Sequence of chain 1.B:
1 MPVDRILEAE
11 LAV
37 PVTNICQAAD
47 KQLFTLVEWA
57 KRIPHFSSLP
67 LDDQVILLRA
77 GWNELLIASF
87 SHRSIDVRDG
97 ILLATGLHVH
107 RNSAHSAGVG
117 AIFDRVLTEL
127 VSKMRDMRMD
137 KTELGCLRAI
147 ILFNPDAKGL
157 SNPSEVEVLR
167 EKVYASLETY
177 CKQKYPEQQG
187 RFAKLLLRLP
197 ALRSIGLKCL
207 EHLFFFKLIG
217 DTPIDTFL

Binding-site contacts:
Ligand atom C27 contacts residue LEU209 of chain 1.B at 3.9 Å (hydrophobic).
Ligand atom C18 contacts residue ALA44 of chain 1.B at 3.7 Å (hydrophobic).
Ligand atom C21 contacts residue TRP78 of chain 1.B at 3.7 Å (hydrophobic).
Ligand atom C12 contacts residue ALA45 of chain 1.B at 3.8 Å (hydrophobic).
Ligand atom O20 contacts residue LEU99 of chain 1.B at 3.0 Å.
Ligand atom C15 contacts residue PHE86 of chain 1.B at 3.6 Å (hydrophobic).
Ligand atom C21 contacts residue ALA45 of chain 1.B at 3.8 Å (hydrophobic).
Ligand atom N13 contacts residue PHE86 of chain 1.B at 3.9 Å.
Ligand atom C18 contacts residue PHE86 of chain 1.B at 3.8 Å (hydrophobic).
Ligand atom C4 contacts residue CYS205 of chain 1.B at 3.8 Å (hydrophobic).
Ligand atom C14 contacts residue PHE86 of chain 1.B at 3.8 Å (hydrophobic).
Ligand atom C23 contacts residue HIS208 of chain 1.B at 3.4 Å.
Ligand atom O19 contacts residue ARG89 of chain 1.B at 3.0 Å (salt-bridge).
Ligand atom C9 contacts residue ILE118 of chain 1.B at 3.5 Å (hydrophobic).
Ligand atom C12 contacts residue PHE86 of chain 1.B at 3.9 Å (hydrophobic).
Ligand atom C2 contacts residue CYS205 of chain 1.B at 3.4 Å (hydrophobic).
Ligand atom C18 contacts residue ALA100 of chain 1.B at 3.5 Å (hydrophobic).
Ligand atom C26 contacts residue ILE118 of chain 1.B at 3.7 Å (hydrophobic).
Ligand atom C8 contacts residue VAL115 of chain 1.B at 3.9 Å (hydrophobic).
Ligand atom C4 contacts residue ILE41 of chain 1.B at 3.8 Å (hydrophobic).
Ligand atom O20 contacts residue ALA44 of chain 1.B at 3.0 Å.
Ligand atom O20 contacts residue ALA100 of chain 1.B at 2.8 Å (h-bond).
Ligand atom C27 contacts residue ALA45 of chain 1.B at 3.6 Å (hydrophobic).
Ligand atom C3 contacts residue CYS205 of chain 1.B at 3.5 Å (hydrophobic).
Ligand atom C16 contacts residue PHE86 of chain 1.B at 3.6 Å (hydrophobic).
Ligand atom O20 contacts residue ARG89 of chain 1.B at 3.6 Å (salt-bridge).
Ligand atom O19 contacts residue GLN48 of chain 1.B at 3.5 Å.
Ligand atom C22 contacts residue CYS205 of chain 1.B at 3.7 Å (hydrophobic).
Ligand atom N13 contacts residue ILE41 of chain 1.B at 3.4 Å.
Ligand atom C14 contacts residue ILE41 of chain 1.B at 3.7 Å (hydrophobic).
Ligand atom C18 contacts residue ARG89 of chain 1.B at 3.6 Å.
Ligand atom O19 contacts residue PHE86 of chain 1.B at 3.7 Å.
Ligand atom C17 contacts residue LEU82 of chain 1.B at 3.3 Å (hydrophobic).
Ligand atom O19 contacts residue ALA100 of chain 1.B at 3.1 Å.
Ligand atom C5 contacts residue ILE41 of chain 1.B at 3.7 Å (hydrophobic).
Ligand atom C17 contacts residue PHE86 of chain 1.B at 3.7 Å (hydrophobic).
Ligand atom C16 contacts residue LEU82 of chain 1.B at 3.7 Å (hydrophobic).
Ligand atom C1 contacts residue CYS205 of chain 1.B at 3.6 Å (hydrophobic).
Ligand atom C6 contacts residue ILE41 of chain 1.B at 3.9 Å (hydrophobic).
Ligand atom C22 contacts residue ILE83 of chain 1.B at 3.4 Å (hydrophobic).

A small-molecule ligand and the protein it binds are described below.
Small molecule (SMILES): Cc1cc2c(cc1C1(c3ccc(C(=O)O)cn3)CC1)C(C)(C)CCC2(C)C